Sequence of chain 1.B:
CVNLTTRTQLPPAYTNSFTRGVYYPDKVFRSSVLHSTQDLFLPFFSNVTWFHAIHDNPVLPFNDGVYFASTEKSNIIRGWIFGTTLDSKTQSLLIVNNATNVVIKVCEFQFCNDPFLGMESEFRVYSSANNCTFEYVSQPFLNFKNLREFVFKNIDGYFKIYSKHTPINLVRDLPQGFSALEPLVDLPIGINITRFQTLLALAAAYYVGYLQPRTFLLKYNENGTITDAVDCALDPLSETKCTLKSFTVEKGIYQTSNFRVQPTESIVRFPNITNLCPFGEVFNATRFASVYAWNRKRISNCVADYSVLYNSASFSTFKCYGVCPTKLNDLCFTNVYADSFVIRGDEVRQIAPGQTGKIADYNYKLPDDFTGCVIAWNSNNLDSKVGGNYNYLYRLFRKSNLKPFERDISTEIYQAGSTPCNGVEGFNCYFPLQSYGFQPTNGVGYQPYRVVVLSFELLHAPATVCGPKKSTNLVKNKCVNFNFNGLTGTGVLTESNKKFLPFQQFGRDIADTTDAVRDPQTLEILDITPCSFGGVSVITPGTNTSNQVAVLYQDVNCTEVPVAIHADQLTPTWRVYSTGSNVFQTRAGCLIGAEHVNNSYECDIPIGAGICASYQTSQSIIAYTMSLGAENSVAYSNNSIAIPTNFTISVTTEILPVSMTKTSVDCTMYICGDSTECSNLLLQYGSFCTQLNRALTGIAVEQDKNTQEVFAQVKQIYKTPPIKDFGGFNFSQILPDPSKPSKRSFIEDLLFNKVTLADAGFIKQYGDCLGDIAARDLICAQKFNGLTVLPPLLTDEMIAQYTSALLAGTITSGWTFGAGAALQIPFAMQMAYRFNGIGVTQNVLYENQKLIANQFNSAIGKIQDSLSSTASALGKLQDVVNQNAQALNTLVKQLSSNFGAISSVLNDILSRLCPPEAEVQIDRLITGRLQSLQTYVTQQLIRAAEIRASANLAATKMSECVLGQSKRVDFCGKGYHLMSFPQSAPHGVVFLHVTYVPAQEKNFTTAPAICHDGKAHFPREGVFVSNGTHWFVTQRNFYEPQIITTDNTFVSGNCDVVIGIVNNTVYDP

The small molecule below binds the protein below.
Small molecule (SMILES): CC(=O)N[C@H]1[C@H](O[C@H]2[C@H](O)[C@@H](NC(C)=O)CO[C@@H]2CO)O[C@H](CO)[C@@H](O)[C@@H]1O

Binding-site contacts:
Ligand atom O5 contacts residue SER790 of chain 1.B at 4.1 Å.
Ligand atom N2 contacts residue ASN788 of chain 1.B at 3.0 Å (h-bond).
Ligand atom C3 contacts residue ASN788 of chain 1.B at 3.8 Å.
Ligand atom C1 contacts residue ASN788 of chain 1.B at 1.4 Å.
Ligand atom O7 contacts residue ASN788 of chain 1.B at 4.4 Å.
Ligand atom C4 contacts residue ASN788 of chain 1.B at 4.1 Å.
Ligand atom C2 contacts residue ASN788 of chain 1.B at 2.4 Å.
Ligand atom C7 contacts residue ASN788 of chain 1.B at 3.9 Å.
Ligand atom O5 contacts residue ASN788 of chain 1.B at 2.3 Å (h-bond).
Ligand atom C1 contacts residue SER790 of chain 1.B at 3.7 Å.
Ligand atom C5 contacts residue ASN788 of chain 1.B at 3.6 Å.
Ligand atom O6 contacts residue GLN791 of chain 1.B at 4.1 Å.